Sequence of chain 1.A:
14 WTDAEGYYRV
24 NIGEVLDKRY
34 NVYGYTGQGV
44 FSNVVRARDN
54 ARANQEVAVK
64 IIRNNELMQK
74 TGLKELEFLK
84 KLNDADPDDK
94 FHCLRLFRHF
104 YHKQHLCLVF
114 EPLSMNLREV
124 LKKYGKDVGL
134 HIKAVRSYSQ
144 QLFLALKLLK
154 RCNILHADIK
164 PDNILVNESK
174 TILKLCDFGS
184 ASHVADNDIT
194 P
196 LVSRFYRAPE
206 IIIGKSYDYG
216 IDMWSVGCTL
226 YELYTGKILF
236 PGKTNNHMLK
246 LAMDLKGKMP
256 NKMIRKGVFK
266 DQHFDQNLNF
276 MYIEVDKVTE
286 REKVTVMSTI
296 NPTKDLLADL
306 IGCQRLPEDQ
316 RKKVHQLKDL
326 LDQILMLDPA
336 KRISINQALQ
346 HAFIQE

The protein below binds the small molecule below.
Small molecule (SMILES): NC(=O)c1cc2c(-c3ccc(C(=O)NCc4ccccc4N)s3)cccc2s1

Binding-site contacts:
Ligand atom O1 contacts residue GLU78 of chain 1.A at 3.6 Å (salt-bridge).
Ligand atom C10 contacts residue GLU122 of chain 1.A at 3.7 Å.
Ligand atom N2 contacts residue ASN119 of chain 1.A at 3.6 Å (h-bond).
Ligand atom C6 contacts residue THR39 of chain 1.A at 3.9 Å.
Ligand atom C8 contacts residue THR39 of chain 1.A at 3.9 Å.
Ligand atom C7 contacts residue LEU168 of chain 1.A at 3.6 Å (hydrophobic).
Ligand atom C1 contacts residue LYS63 of chain 1.A at 3.4 Å.
Ligand atom C7 contacts residue THR39 of chain 1.A at 3.9 Å.
Ligand atom C20 contacts residue LEU168 of chain 1.A at 3.6 Å (hydrophobic).
Ligand atom C13 contacts residue GLY40 of chain 1.A at 3.8 Å.
Ligand atom N1 contacts residue ASP180 of chain 1.A at 3.1 Å (salt-bridge).
Ligand atom C19 contacts residue LEU116 of chain 1.A at 2.9 Å (hydrophobic).
Ligand atom C7 contacts residue SER117 of chain 1.A at 3.7 Å.
Ligand atom C12 contacts residue GLU122 of chain 1.A at 3.4 Å.
Ligand atom O1 contacts residue ASP180 of chain 1.A at 3.3 Å.
Ligand atom C8 contacts residue SER117 of chain 1.A at 3.7 Å.
Ligand atom N3 contacts residue GLU122 of chain 1.A at 2.7 Å (salt-bridge).
Ligand atom C13 contacts residue GLN41 of chain 1.A at 3.5 Å.
Ligand atom C1 contacts residue ASP180 of chain 1.A at 3.7 Å.
Ligand atom C4 contacts residue LEU168 of chain 1.A at 3.7 Å (hydrophobic).
Ligand atom S2 contacts residue LEU97 of chain 1.A at 3.7 Å.
Ligand atom C19 contacts residue LEU168 of chain 1.A at 3.6 Å (hydrophobic).
Ligand atom C18 contacts residue VAL47 of chain 1.A at 3.7 Å (hydrophobic).
Ligand atom C11 contacts residue ASN119 of chain 1.A at 3.9 Å.
Ligand atom S2 contacts residue PHE113 of chain 1.A at 3.7 Å.
Ligand atom C14 contacts residue GLN41 of chain 1.A at 3.5 Å.
Ligand atom C5 contacts residue LEU168 of chain 1.A at 3.8 Å (hydrophobic).
Ligand atom S1 contacts residue VAL47 of chain 1.A at 3.9 Å.
Ligand atom N2 contacts residue GLU122 of chain 1.A at 2.5 Å (salt-bridge).
Ligand atom C8 contacts residue GLU122 of chain 1.A at 3.4 Å.
Ligand atom C20 contacts residue ALA61 of chain 1.A at 3.9 Å (hydrophobic).
Ligand atom O1 contacts residue LYS63 of chain 1.A at 2.6 Å (salt-bridge).
Ligand atom C18 contacts residue LEU116 of chain 1.A at 3.1 Å (hydrophobic).
Ligand atom C17 contacts residue GLU122 of chain 1.A at 3.3 Å.
Ligand atom C14 contacts residue GLY40 of chain 1.A at 3.8 Å.
Ligand atom C21 contacts residue LEU168 of chain 1.A at 3.6 Å (hydrophobic).
Ligand atom C19 contacts residue ALA61 of chain 1.A at 3.5 Å (hydrophobic).
Ligand atom C18 contacts residue LEU168 of chain 1.A at 3.7 Å (hydrophobic).
Ligand atom C11 contacts residue GLU122 of chain 1.A at 3.0 Å.
Ligand atom C8 contacts residue ASN119 of chain 1.A at 3.9 Å.